Binding-site contacts:
Ligand atom C7 contacts residue ASN350 of chain 1.C at 3.6 Å.
Ligand atom C3 contacts residue ASN350 of chain 1.C at 3.9 Å.
Ligand atom C8 contacts residue ILE351 of chain 1.C at 3.7 Å (hydrophobic).
Ligand atom C1 contacts residue ASN350 of chain 1.C at 1.5 Å.
Ligand atom C2 contacts residue ASN350 of chain 1.C at 2.5 Å.
Ligand atom C4 contacts residue ASN350 of chain 1.C at 4.3 Å.
Ligand atom C8 contacts residue PRO349 of chain 1.C at 4.0 Å (hydrophobic).
Ligand atom C1 contacts residue GLN599 of chain 1.C at 4.4 Å.
Ligand atom O5 contacts residue ASN350 of chain 1.C at 2.5 Å (h-bond).
Ligand atom C8 contacts residue ASN350 of chain 1.C at 3.7 Å.
Ligand atom C5 contacts residue ASN350 of chain 1.C at 3.8 Å.
Ligand atom O7 contacts residue ASN350 of chain 1.C at 3.5 Å (h-bond).
Ligand atom N2 contacts residue ASN350 of chain 1.C at 2.9 Å (h-bond).

The protein below binds the small molecule below.
Small molecule (SMILES): CC(=O)N[C@@H]1[C@@H](O)[C@H](O)[C@@H](CO)O[C@H]1O

Sequence of chain 1.C:
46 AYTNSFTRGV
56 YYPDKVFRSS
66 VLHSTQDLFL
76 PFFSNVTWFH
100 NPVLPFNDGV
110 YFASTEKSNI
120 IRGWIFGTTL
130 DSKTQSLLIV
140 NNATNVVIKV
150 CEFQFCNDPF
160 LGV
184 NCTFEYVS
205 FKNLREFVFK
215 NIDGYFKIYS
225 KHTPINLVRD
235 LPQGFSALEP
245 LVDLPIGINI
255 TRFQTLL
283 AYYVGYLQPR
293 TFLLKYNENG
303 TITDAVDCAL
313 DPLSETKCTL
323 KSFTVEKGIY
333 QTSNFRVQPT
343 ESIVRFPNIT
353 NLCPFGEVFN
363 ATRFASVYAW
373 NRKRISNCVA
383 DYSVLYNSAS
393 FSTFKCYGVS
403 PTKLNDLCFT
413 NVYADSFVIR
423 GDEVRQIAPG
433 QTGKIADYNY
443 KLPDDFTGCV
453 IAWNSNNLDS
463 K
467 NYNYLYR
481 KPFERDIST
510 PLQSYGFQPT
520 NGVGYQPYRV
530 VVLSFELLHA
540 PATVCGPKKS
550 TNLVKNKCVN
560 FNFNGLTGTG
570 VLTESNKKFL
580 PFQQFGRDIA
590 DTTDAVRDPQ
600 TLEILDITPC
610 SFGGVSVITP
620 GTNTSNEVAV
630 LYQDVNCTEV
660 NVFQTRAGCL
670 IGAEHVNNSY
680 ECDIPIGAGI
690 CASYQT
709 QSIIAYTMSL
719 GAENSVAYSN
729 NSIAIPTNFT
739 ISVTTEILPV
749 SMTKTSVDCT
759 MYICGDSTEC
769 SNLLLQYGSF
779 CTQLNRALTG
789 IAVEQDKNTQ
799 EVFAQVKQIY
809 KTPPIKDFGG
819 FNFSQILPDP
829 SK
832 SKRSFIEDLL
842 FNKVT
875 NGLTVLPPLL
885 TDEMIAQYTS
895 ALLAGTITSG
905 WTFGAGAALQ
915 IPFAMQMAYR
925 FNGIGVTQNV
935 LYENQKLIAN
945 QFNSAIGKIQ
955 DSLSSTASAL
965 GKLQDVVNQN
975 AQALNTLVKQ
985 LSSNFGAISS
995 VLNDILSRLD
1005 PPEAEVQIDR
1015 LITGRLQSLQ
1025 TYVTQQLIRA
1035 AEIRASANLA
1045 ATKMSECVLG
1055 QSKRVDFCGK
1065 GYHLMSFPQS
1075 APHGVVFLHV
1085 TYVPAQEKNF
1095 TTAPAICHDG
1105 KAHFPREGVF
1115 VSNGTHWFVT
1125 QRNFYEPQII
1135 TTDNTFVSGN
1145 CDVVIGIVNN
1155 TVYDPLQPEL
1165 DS